Sequence of chain 1.D:
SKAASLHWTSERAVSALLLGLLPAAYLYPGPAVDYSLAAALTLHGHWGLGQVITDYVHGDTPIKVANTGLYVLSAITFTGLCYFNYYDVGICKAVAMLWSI

Sequence of chain 1.C:
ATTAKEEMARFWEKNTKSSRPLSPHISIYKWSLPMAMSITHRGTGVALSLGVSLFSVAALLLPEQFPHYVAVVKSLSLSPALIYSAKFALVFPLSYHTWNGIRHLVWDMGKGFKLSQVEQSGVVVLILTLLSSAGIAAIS

Binding-site contacts:
Ligand atom C14 contacts residue ILE27 of chain 1.C at 3.8 Å (hydrophobic).
Ligand atom C11 contacts residue ILE40 of chain 1.C at 3.7 Å (hydrophobic).
Ligand atom N10 contacts residue PRO169 of chain 1.B at 3.9 Å.
Ligand atom C3 contacts residue ARG43 of chain 1.C at 3.9 Å.
Ligand atom O9 contacts residue TYR58 of chain 1.D at 2.6 Å (h-bond).
Ligand atom S4 contacts residue ILE40 of chain 1.C at 4.0 Å.
Ligand atom C1 contacts residue ARG43 of chain 1.C at 3.8 Å.
Ligand atom C15 contacts residue ILE27 of chain 1.C at 4.0 Å (hydrophobic).
Ligand atom C13 contacts residue TRP32 of chain 1.C at 3.7 Å (hydrophobic).
Ligand atom C15 contacts residue TRP173 of chain 1.B at 3.8 Å (hydrophobic).
Ligand atom C1 contacts residue TYR58 of chain 1.D at 3.9 Å (hydrophobic).
Ligand atom C8 contacts residue TYR58 of chain 1.D at 3.3 Å (hydrophobic).
Ligand atom O7 contacts residue ILE218 of chain 1.B at 4.0 Å.
Ligand atom N10 contacts residue ILE40 of chain 1.C at 3.8 Å.
Ligand atom C12 contacts residue PRO169 of chain 1.B at 3.8 Å (hydrophobic).
Ligand atom C12 contacts residue ILE40 of chain 1.C at 3.7 Å (hydrophobic).
Ligand atom C12 contacts residue MET36 of chain 1.C at 3.8 Å (hydrophobic).
Ligand atom C5 contacts residue SER39 of chain 1.C at 3.2 Å.
Ligand atom O7 contacts residue ASP57 of chain 1.D at 3.8 Å.
Ligand atom C3 contacts residue ILE218 of chain 1.B at 4.0 Å (hydrophobic).
Ligand atom C13 contacts residue MET36 of chain 1.C at 3.5 Å (hydrophobic).
Ligand atom O7 contacts residue ARG43 of chain 1.C at 3.5 Å (salt-bridge).
Ligand atom C11 contacts residue PRO169 of chain 1.B at 4.0 Å (hydrophobic).
Ligand atom C6 contacts residue HEM1 of chain 1.XA at 4.0 Å.
Ligand atom C6 contacts residue ARG43 of chain 1.C at 3.1 Å.
Ligand atom S4 contacts residue SER39 of chain 1.C at 3.8 Å.
Ligand atom C1 contacts residue SER170 of chain 1.B at 3.7 Å.
Ligand atom C6 contacts residue HIS216 of chain 1.B at 3.7 Å.
Ligand atom C3 contacts residue TYR58 of chain 1.D at 3.5 Å (hydrophobic).
Ligand atom C2 contacts residue TYR58 of chain 1.D at 3.8 Å (hydrophobic).
Ligand atom C1 contacts residue TRP173 of chain 1.B at 3.8 Å (hydrophobic).
Ligand atom C16 contacts residue TRP173 of chain 1.B at 4.0 Å (hydrophobic).
Ligand atom C2 contacts residue ASP57 of chain 1.D at 4.1 Å.
Ligand atom O7 contacts residue HIS216 of chain 1.B at 3.1 Å.
Ligand atom C2 contacts residue ILE218 of chain 1.B at 3.9 Å (hydrophobic).
Ligand atom C1 contacts residue ASP57 of chain 1.D at 3.6 Å.
Ligand atom C8 contacts residue TRP173 of chain 1.B at 4.0 Å (hydrophobic).
Ligand atom C8 contacts residue PRO169 of chain 1.B at 4.0 Å (hydrophobic).
Ligand atom C2 contacts residue ARG43 of chain 1.C at 3.5 Å.
Ligand atom O9 contacts residue TRP173 of chain 1.B at 3.0 Å (h-bond).

Sequence of chain 1.B:
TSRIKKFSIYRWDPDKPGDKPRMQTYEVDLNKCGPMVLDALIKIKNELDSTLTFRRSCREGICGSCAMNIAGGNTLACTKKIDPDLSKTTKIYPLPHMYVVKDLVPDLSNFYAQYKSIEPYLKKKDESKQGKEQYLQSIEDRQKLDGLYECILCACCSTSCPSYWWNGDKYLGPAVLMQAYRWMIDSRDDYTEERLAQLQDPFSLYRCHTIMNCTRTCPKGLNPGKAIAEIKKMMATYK

The small molecule below binds the protein below.
Small molecule (SMILES): CC1=C(C(=O)Nc2ccccc2)SCCO1